Binding-site contacts:
Ligand atom C8 contacts residue ILE1107 of chain 1.B at 4.2 Å (hydrophobic).
Ligand atom C5 contacts residue ASN1109 of chain 1.B at 4.2 Å.
Ligand atom C4 contacts residue ASN1109 of chain 1.B at 4.5 Å.
Ligand atom N2 contacts residue ASN1109 of chain 1.B at 4.2 Å.
Ligand atom C7 contacts residue ASN1109 of chain 1.B at 4.0 Å.
Ligand atom O5 contacts residue ASN1109 of chain 1.B at 3.1 Å (h-bond).
Ligand atom C2 contacts residue ASN1109 of chain 1.B at 3.4 Å.
Ligand atom O6 contacts residue ASN1109 of chain 1.B at 3.7 Å.
Ligand atom O7 contacts residue ASN1109 of chain 1.B at 3.2 Å (h-bond).
Ligand atom C1 contacts residue ASN1109 of chain 1.B at 3.3 Å.
Ligand atom C6 contacts residue ASN1109 of chain 1.B at 4.5 Å.

This small molecule binds to this protein.
Small molecule (SMILES): CC(=O)N[C@H]1[C@H](O[C@H]2[C@H](O)[C@@H](NC(C)=O)CO[C@@H]2CO)O[C@H](CO)[C@@H](O)[C@@H]1O

Sequence of chain 1.B:
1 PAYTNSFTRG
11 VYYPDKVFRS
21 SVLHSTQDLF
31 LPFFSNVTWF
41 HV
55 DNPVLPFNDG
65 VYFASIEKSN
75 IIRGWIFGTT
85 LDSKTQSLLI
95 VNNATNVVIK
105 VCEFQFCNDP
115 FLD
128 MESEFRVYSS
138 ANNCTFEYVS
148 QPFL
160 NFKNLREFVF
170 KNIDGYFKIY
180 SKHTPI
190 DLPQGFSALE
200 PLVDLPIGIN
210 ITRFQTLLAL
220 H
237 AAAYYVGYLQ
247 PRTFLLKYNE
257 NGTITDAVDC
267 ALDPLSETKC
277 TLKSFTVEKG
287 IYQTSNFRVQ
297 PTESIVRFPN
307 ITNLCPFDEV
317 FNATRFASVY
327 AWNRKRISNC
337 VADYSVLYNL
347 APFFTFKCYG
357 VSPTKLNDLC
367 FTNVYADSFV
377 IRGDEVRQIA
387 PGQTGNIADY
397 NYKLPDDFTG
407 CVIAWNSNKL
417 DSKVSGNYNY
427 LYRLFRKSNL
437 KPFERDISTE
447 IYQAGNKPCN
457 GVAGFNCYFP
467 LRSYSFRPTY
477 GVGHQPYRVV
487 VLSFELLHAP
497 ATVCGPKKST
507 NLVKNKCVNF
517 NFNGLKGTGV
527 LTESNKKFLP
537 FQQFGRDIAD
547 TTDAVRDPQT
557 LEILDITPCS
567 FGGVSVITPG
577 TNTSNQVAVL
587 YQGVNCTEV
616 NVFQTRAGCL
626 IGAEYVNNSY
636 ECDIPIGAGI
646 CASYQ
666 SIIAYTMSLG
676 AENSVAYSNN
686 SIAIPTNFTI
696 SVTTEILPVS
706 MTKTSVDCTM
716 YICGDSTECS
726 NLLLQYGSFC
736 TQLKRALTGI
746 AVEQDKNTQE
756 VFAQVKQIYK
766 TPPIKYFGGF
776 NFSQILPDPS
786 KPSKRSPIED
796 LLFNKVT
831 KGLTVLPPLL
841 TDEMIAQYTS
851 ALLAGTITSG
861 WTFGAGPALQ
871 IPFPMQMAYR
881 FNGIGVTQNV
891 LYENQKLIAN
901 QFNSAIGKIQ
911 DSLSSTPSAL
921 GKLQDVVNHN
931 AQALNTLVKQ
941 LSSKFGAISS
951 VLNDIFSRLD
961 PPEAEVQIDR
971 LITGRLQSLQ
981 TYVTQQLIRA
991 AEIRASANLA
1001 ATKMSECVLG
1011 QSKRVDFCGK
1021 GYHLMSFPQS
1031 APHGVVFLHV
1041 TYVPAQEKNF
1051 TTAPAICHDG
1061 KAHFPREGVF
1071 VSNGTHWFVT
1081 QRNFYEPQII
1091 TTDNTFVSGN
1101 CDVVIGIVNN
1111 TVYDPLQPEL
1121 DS